The protein below binds the small molecule below.
Small molecule (SMILES): CCNC(=O)[C@@H]1C[C@H](NC(=O)[C@H](Cc2cn(CCNC(=O)c3ccc(S)cc3)nn2)NC)CN1

Binding-site contacts:
Ligand atom O1 contacts residue GLN53 of chain 1.C at 4.5 Å.
Ligand atom O1 contacts residue PRO51 of chain 1.C at 3.4 Å.
Ligand atom S1 contacts residue PRO38 of chain 1.C at 4.3 Å.
Ligand atom C3 contacts residue HIS50 of chain 1.C at 3.5 Å.
Ligand atom C1 contacts residue TYR36 of chain 1.C at 4.4 Å (hydrophobic).
Ligand atom C5 contacts residue GLN53 of chain 1.C at 3.8 Å.
Ligand atom C4 contacts residue HIS50 of chain 1.C at 3.5 Å.
Ligand atom C1 contacts residue HIS50 of chain 1.C at 3.4 Å.
Ligand atom C6 contacts residue GAL1 of chain 1.Q at 3.3 Å.
Ligand atom C9 contacts residue PRO51 of chain 1.C at 3.9 Å (hydrophobic).
Ligand atom C6 contacts residue GLN53 of chain 1.C at 3.6 Å.
Ligand atom S1 contacts residue GAL1 of chain 1.Q at 1.8 Å.
Ligand atom C2 contacts residue GAL1 of chain 1.Q at 4.2 Å.
Ligand atom C5 contacts residue HIS50 of chain 1.C at 3.4 Å.
Ligand atom S1 contacts residue HIS50 of chain 1.C at 4.3 Å.
Ligand atom S1 contacts residue TYR36 of chain 1.C at 4.0 Å.
Ligand atom N1 contacts residue PRO51 of chain 1.C at 4.1 Å.
Ligand atom C9 contacts residue HIS50 of chain 1.C at 4.4 Å.
Ligand atom C6 contacts residue HIS50 of chain 1.C at 3.4 Å.
Ligand atom C2 contacts residue HIS50 of chain 1.C at 3.4 Å.
Ligand atom C1 contacts residue GAL1 of chain 1.Q at 3.0 Å.
Ligand atom C2 contacts residue TYR36 of chain 1.C at 4.3 Å (hydrophobic).

Sequence of chain 1.C:
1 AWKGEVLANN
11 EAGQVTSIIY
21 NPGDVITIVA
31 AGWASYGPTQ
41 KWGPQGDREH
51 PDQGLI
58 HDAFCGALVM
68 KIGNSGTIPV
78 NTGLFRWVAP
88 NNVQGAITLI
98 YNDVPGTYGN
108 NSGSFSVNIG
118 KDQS